Sequence of chain 1.A:
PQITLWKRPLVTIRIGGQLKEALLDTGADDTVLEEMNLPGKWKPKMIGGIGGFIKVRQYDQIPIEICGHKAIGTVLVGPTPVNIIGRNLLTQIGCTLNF

Sequence of chain 1.B:
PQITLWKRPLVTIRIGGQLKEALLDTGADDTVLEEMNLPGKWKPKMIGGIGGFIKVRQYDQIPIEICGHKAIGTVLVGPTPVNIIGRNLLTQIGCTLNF

The protein below binds the small molecule below.
Small molecule (SMILES): CC[C@H](C)CN(C[C@@H](O)[C@H](Cc1ccccc1)NC(=O)c1cccc(O)c1)S(=O)(=O)c1ccc2ncsc2c1

Binding-site contacts:
Ligand atom C15 contacts residue VAL82 of chain 1.A at 3.7 Å (hydrophobic).
Ligand atom C32 contacts residue ASP25 of chain 1.B at 3.3 Å.
Ligand atom O9 contacts residue GLY49 of chain 1.B at 3.3 Å.
Ligand atom C12 contacts residue GLY27 of chain 1.B at 3.8 Å.
Ligand atom C27 contacts residue ILE50 of chain 1.B at 3.8 Å (hydrophobic).
Ligand atom C33 contacts residue GLY27 of chain 1.A at 3.5 Å.
Ligand atom C17 contacts residue ASP25 of chain 1.A at 3.5 Å.
Ligand atom C32 contacts residue GLY27 of chain 1.A at 3.6 Å.
Ligand atom C34 contacts residue VAL82 of chain 1.B at 3.4 Å (hydrophobic).
Ligand atom O18 contacts residue GLY27 of chain 1.A at 3.3 Å.
Ligand atom C18 contacts residue VAL82 of chain 1.A at 3.7 Å (hydrophobic).
Ligand atom O22 contacts residue GLY49 of chain 1.A at 3.8 Å.
Ligand atom O18 contacts residue ALA28 of chain 1.A at 3.7 Å.
Ligand atom C1 contacts residue ASP30 of chain 1.B at 3.3 Å.
Ligand atom C7 contacts residue ALA28 of chain 1.B at 3.4 Å (hydrophobic).
Ligand atom O10 contacts residue ILE84 of chain 1.B at 3.5 Å.
Ligand atom C17 contacts residue ASP25 of chain 1.B at 3.4 Å.
Ligand atom C35 contacts residue PRO81 of chain 1.B at 3.8 Å (hydrophobic).
Ligand atom O22 contacts residue ILE50 of chain 1.B at 3.7 Å.
Ligand atom C26 contacts residue ASP30 of chain 1.A at 3.6 Å.
Ligand atom C25 contacts residue ASP30 of chain 1.A at 3.5 Å.
Ligand atom N20 contacts residue GLY27 of chain 1.A at 3.1 Å (h-bond).
Ligand atom O10 contacts residue ILE50 of chain 1.A at 3.7 Å.
Ligand atom C33 contacts residue VAL82 of chain 1.B at 3.7 Å (hydrophobic).
Ligand atom C6 contacts residue ALA28 of chain 1.B at 3.5 Å (hydrophobic).
Ligand atom C25 contacts residue ASP29 of chain 1.A at 3.5 Å.
Ligand atom C23 contacts residue GLY27 of chain 1.A at 3.5 Å.
Ligand atom C4 contacts residue GLY48 of chain 1.B at 3.3 Å.
Ligand atom C36 contacts residue ILE50 of chain 1.A at 3.6 Å (hydrophobic).
Ligand atom O18 contacts residue ASP25 of chain 1.A at 2.6 Å (salt-bridge).
Ligand atom O27 contacts residue ASP30 of chain 1.A at 2.8 Å (salt-bridge).
Ligand atom C36 contacts residue GLY49 of chain 1.A at 3.7 Å.
Ligand atom O18 contacts residue ASP25 of chain 1.B at 2.6 Å (salt-bridge).
Ligand atom C7 contacts residue ASP30 of chain 1.B at 3.5 Å.
Ligand atom C24 contacts residue ASP29 of chain 1.A at 3.6 Å.
Ligand atom N1 contacts residue ASP30 of chain 1.B at 3.2 Å (salt-bridge).
Ligand atom O27 contacts residue ILE47 of chain 1.A at 3.6 Å.
Ligand atom C16 contacts residue ASP25 of chain 1.B at 3.3 Å.
Ligand atom O9 contacts residue ILE50 of chain 1.A at 3.2 Å.
Ligand atom C35 contacts residue VAL82 of chain 1.B at 3.5 Å (hydrophobic).